This small molecule binds to this protein.
Small molecule (SMILES): CCS(=O)(=O)Nc1ccc(F)c(C(=O)c2c[nH]c3ncc(-c4cccnc4)cc23)c1F

Sequence of chain 1.A:
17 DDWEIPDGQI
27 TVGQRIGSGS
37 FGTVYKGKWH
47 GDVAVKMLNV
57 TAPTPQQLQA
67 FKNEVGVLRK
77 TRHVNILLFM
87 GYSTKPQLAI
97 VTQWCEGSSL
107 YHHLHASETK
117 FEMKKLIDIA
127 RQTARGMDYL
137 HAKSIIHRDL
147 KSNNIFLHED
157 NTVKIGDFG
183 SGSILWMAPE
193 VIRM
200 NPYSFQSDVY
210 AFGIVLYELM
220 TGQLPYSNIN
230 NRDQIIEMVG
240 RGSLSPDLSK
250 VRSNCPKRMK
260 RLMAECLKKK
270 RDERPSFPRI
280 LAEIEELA

Binding-site contacts:
Ligand atom C18 contacts residue LYS52 of chain 1.A at 3.9 Å.
Ligand atom N15 contacts residue THR98 of chain 1.A at 3.7 Å.
Ligand atom N4 contacts residue ILE32 of chain 1.A at 3.9 Å.
Ligand atom O27 contacts residue GLY162 of chain 1.A at 3.9 Å.
Ligand atom C26 contacts residue LEU74 of chain 1.A at 3.8 Å (hydrophobic).
Ligand atom C21 contacts residue LEU83 of chain 1.A at 3.8 Å (hydrophobic).
Ligand atom C19 contacts residue LYS52 of chain 1.A at 3.4 Å.
Ligand atom F29 contacts residue LYS52 of chain 1.A at 3.8 Å.
Ligand atom C8 contacts residue CYS101 of chain 1.A at 3.5 Å (hydrophobic).
Ligand atom O27 contacts residue LEU74 of chain 1.A at 3.9 Å.
Ligand atom O25 contacts residue LYS52 of chain 1.A at 3.9 Å.
Ligand atom N9 contacts residue CYS101 of chain 1.A at 3.1 Å (h-bond).
Ligand atom C14 contacts residue THR98 of chain 1.A at 3.3 Å.
Ligand atom C20 contacts residue ILE96 of chain 1.A at 3.9 Å (hydrophobic).
Ligand atom N9 contacts residue TRP100 of chain 1.A at 3.5 Å.
Ligand atom C1 contacts residue PHE152 of chain 1.A at 3.9 Å (hydrophobic).
Ligand atom F28 contacts residue PHE152 of chain 1.A at 3.5 Å.
Ligand atom C31 contacts residue PHE164 of chain 1.A at 3.8 Å (hydrophobic).
Ligand atom C19 contacts residue THR98 of chain 1.A at 3.8 Å.
Ligand atom F28 contacts residue LEU83 of chain 1.A at 3.5 Å.
Ligand atom C22 contacts residue LEU83 of chain 1.A at 3.5 Å (hydrophobic).
Ligand atom N15 contacts residue GLN99 of chain 1.A at 3.2 Å (h-bond).
Ligand atom C8 contacts residue TRP100 of chain 1.A at 3.7 Å (hydrophobic).
Ligand atom O27 contacts residue GLY165 of chain 1.A at 3.3 Å (h-bond).
Ligand atom C5 contacts residue ILE32 of chain 1.A at 3.7 Å (hydrophobic).
Ligand atom N15 contacts residue ALA50 of chain 1.A at 3.3 Å.
Ligand atom S24 contacts residue ASP163 of chain 1.A at 3.6 Å (salt-bridge).
Ligand atom O30 contacts residue VAL40 of chain 1.A at 3.5 Å.
Ligand atom O27 contacts residue PHE164 of chain 1.A at 3.0 Å (h-bond).
Ligand atom O25 contacts residue LEU74 of chain 1.A at 3.9 Å.
Ligand atom F28 contacts residue ASP163 of chain 1.A at 3.7 Å.
Ligand atom O27 contacts residue ASP163 of chain 1.A at 3.1 Å (salt-bridge).
Ligand atom F29 contacts residue VAL40 of chain 1.A at 3.4 Å.
Ligand atom C31 contacts residue LEU74 of chain 1.A at 3.8 Å (hydrophobic).
Ligand atom C14 contacts residue ALA50 of chain 1.A at 3.4 Å (hydrophobic).
Ligand atom C20 contacts residue THR98 of chain 1.A at 3.8 Å.
Ligand atom N23 contacts residue ASP163 of chain 1.A at 3.1 Å (salt-bridge).
Ligand atom C12 contacts residue PHE152 of chain 1.A at 3.7 Å (hydrophobic).
Ligand atom F29 contacts residue ALA50 of chain 1.A at 3.5 Å.
Ligand atom C14 contacts residue LEU83 of chain 1.A at 3.5 Å (hydrophobic).